Sequence of chain 1.C:
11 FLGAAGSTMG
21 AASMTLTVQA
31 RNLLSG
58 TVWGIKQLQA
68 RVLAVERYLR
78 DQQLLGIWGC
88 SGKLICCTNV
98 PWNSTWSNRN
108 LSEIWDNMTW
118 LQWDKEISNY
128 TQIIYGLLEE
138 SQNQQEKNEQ

Binding-site contacts:
Ligand atom O7 contacts residue ASN107 of chain 1.C at 3.7 Å.
Ligand atom C8 contacts residue SER109 of chain 1.C at 4.4 Å.
Ligand atom C4 contacts residue ASN107 of chain 1.C at 4.4 Å.
Ligand atom C8 contacts residue GLU110 of chain 1.C at 3.2 Å.
Ligand atom C3 contacts residue ASN107 of chain 1.C at 3.9 Å.
Ligand atom O5 contacts residue ASN107 of chain 1.C at 2.5 Å (h-bond).
Ligand atom C2 contacts residue ASN107 of chain 1.C at 2.5 Å.
Ligand atom C5 contacts residue ASN107 of chain 1.C at 3.8 Å.
Ligand atom O7 contacts residue SER109 of chain 1.C at 3.6 Å (h-bond).
Ligand atom N2 contacts residue ASN107 of chain 1.C at 2.9 Å (h-bond).
Ligand atom C7 contacts residue ASN107 of chain 1.C at 3.5 Å.
Ligand atom C1 contacts residue ASN107 of chain 1.C at 1.5 Å.
Ligand atom C7 contacts residue SER109 of chain 1.C at 4.2 Å.
Ligand atom C8 contacts residue ASN107 of chain 1.C at 4.3 Å.

A small-molecule ligand and the protein it binds are described below.
Small molecule (SMILES): CC(=O)N[C@@H]1[C@@H](O)[C@H](O)[C@@H](CO)O[C@H]1O